Sequence of chain 1.B:
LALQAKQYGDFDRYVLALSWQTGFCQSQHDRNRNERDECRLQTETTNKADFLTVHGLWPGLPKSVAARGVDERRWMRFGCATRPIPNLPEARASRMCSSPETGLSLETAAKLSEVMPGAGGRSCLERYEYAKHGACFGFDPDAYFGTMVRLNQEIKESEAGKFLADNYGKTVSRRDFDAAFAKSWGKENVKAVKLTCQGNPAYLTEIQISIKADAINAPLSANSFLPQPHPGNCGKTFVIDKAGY

Binding-site contacts:
Ligand atom N7 contacts residue GLN208 of chain 1.B at 3.5 Å (h-bond).
Ligand atom OP2 contacts residue ALA93 of chain 1.B at 3.5 Å.
Ligand atom C5 contacts residue SER19 of chain 1.B at 3.2 Å.
Ligand atom O6 contacts residue PHE78 of chain 1.B at 3.6 Å.
Ligand atom O4' contacts residue HIS55 of chain 1.B at 3.3 Å (h-bond).
Ligand atom N1 contacts residue ALA81 of chain 1.B at 2.8 Å (h-bond).
Ligand atom C6 contacts residue PHE78 of chain 1.B at 3.6 Å (hydrophobic).
Ligand atom C5 contacts residue HIS55 of chain 1.B at 3.6 Å.
Ligand atom N2 contacts residue ALA81 of chain 1.B at 2.9 Å (h-bond).
Ligand atom C4 contacts residue TRP58 of chain 1.B at 3.2 Å (hydrophobic).
Ligand atom OP1 contacts residue TYR128 of chain 1.B at 2.7 Å (h-bond).
Ligand atom N3 contacts residue ARG83 of chain 1.B at 3.4 Å.
Ligand atom N9 contacts residue TRP58 of chain 1.B at 3.3 Å.
Ligand atom C8 contacts residue TRP58 of chain 1.B at 3.6 Å (hydrophobic).
Ligand atom N4 contacts residue SER19 of chain 1.B at 2.8 Å (h-bond).
Ligand atom C4 contacts residue SER19 of chain 1.B at 3.4 Å.
Ligand atom N4 contacts residue GLN21 of chain 1.B at 3.4 Å (h-bond).
Ligand atom N1 contacts residue TRP58 of chain 1.B at 3.6 Å.
Ligand atom OP1 contacts residue LYS132 of chain 1.B at 3.0 Å (salt-bridge).
Ligand atom C4 contacts residue PHE78 of chain 1.B at 3.6 Å (hydrophobic).
Ligand atom N2 contacts residue HIS133 of chain 1.B at 3.2 Å.
Ligand atom C2 contacts residue PHE24 of chain 1.B at 3.5 Å (hydrophobic).
Ligand atom C5 contacts residue PHE78 of chain 1.B at 3.6 Å (hydrophobic).
Ligand atom C8 contacts residue GLN208 of chain 1.B at 3.5 Å.
Ligand atom O6 contacts residue ARG13 of chain 1.B at 3.3 Å (salt-bridge).
Ligand atom C4 contacts residue ARG83 of chain 1.B at 3.5 Å.
Ligand atom O6 contacts residue ARG74 of chain 1.B at 3.6 Å.
Ligand atom C2 contacts residue TRP58 of chain 1.B at 3.5 Å (hydrophobic).
Ligand atom C6 contacts residue PHE24 of chain 1.B at 3.6 Å (hydrophobic).
Ligand atom C6 contacts residue HIS55 of chain 1.B at 3.4 Å.
Ligand atom C2 contacts residue ARG83 of chain 1.B at 3.6 Å.
Ligand atom N1 contacts residue ARG83 of chain 1.B at 3.6 Å.
Ligand atom N3 contacts residue TRP58 of chain 1.B at 3.4 Å.
Ligand atom O6 contacts residue THR82 of chain 1.B at 3.6 Å.
Ligand atom C5 contacts residue TRP58 of chain 1.B at 3.5 Å (hydrophobic).
Ligand atom N3 contacts residue PHE24 of chain 1.B at 3.6 Å.
Ligand atom C6 contacts residue ARG83 of chain 1.B at 3.6 Å.
Ligand atom P contacts residue TYR128 of chain 1.B at 3.5 Å.
Ligand atom C2 contacts residue ALA81 of chain 1.B at 3.3 Å (hydrophobic).
Ligand atom O6 contacts residue ARG83 of chain 1.B at 2.9 Å (salt-bridge).

The protein below binds the small molecule below.
Small molecule (SMILES): C[C@H]1O[C@@H](n2cnc3c(=O)nc(N)[nH]c32)C[C@@H]1O[P](=O)(O)OC[C@H]1O[C@@H](n2ccc(N)nc2=O)C[C@@H]1OP(=O)(O)O.NC1=NC(=O)C2N=CN=C2N1